Sequence of chain 1.C:
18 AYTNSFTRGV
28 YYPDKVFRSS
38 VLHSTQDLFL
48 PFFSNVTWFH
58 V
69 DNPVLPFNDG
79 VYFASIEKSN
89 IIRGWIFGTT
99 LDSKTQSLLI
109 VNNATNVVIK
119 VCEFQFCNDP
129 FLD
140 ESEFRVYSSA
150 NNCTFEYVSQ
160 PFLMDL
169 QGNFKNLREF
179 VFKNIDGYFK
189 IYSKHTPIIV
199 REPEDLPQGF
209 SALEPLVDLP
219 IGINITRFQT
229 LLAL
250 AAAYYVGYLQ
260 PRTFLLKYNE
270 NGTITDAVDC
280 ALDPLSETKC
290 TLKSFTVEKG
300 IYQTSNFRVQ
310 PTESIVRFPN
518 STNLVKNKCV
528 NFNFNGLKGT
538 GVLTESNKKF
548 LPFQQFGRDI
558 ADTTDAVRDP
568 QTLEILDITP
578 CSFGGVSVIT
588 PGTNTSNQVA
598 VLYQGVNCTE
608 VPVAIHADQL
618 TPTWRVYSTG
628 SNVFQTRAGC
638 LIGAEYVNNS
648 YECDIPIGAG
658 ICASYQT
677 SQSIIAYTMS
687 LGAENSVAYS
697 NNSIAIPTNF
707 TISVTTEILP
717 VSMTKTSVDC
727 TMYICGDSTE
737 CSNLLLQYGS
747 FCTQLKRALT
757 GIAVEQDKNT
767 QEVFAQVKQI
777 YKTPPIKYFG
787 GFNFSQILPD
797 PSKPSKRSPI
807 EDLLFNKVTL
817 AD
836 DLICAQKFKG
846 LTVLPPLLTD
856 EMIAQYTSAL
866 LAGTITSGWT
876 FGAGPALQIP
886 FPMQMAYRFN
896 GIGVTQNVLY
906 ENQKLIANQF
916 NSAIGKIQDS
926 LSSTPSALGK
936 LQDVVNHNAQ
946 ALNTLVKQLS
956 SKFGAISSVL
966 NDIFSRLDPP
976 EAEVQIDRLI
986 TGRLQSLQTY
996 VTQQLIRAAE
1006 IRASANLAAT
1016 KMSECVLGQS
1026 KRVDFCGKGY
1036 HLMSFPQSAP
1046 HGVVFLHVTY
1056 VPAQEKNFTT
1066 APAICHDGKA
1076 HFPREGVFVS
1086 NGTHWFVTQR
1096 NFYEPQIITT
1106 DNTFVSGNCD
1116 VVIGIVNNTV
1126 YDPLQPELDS

Binding-site contacts:
Ligand atom C5 contacts residue ASN789 of chain 1.C at 3.7 Å.
Ligand atom O5 contacts residue ASN789 of chain 1.C at 2.4 Å (h-bond).
Ligand atom C6 contacts residue GLN792 of chain 1.C at 3.9 Å.
Ligand atom C1 contacts residue SER791 of chain 1.C at 3.8 Å.
Ligand atom O5 contacts residue SER791 of chain 1.C at 3.7 Å.
Ligand atom C7 contacts residue ASN789 of chain 1.C at 3.9 Å.
Ligand atom C1 contacts residue ASN789 of chain 1.C at 1.4 Å.
Ligand atom C5 contacts residue SER791 of chain 1.C at 3.7 Å.
Ligand atom C6 contacts residue SER791 of chain 1.C at 4.2 Å.
Ligand atom O7 contacts residue ASN789 of chain 1.C at 4.5 Å.
Ligand atom N2 contacts residue ASN789 of chain 1.C at 2.8 Å (h-bond).
Ligand atom C4 contacts residue ASN789 of chain 1.C at 4.2 Å.
Ligand atom C2 contacts residue ASN789 of chain 1.C at 2.4 Å.
Ligand atom C3 contacts residue ASN789 of chain 1.C at 3.7 Å.

This protein binds this small molecule.
Small molecule (SMILES): CC(=O)N[C@H]1[C@H](O[C@H]2[C@H](O)[C@@H](NC(C)=O)CO[C@@H]2CO)O[C@H](CO)[C@@H](O)[C@@H]1O